This small molecule binds to this protein.
Small molecule (SMILES): CC(=O)N[C@H]1[C@H](O[C@H]2[C@H](O)[C@@H](NC(C)=O)CO[C@@H]2CO)O[C@H](CO)[C@@H](O)[C@@H]1O

Binding-site contacts:
Ligand atom C8 contacts residue ILE110 of chain 1.C at 4.2 Å (hydrophobic).
Ligand atom C8 contacts residue ASN112 of chain 1.C at 3.2 Å.
Ligand atom O7 contacts residue ASN112 of chain 1.C at 4.1 Å.
Ligand atom O7 contacts residue ILE110 of chain 1.C at 4.1 Å.
Ligand atom N2 contacts residue ARG109 of chain 1.C at 3.6 Å.
Ligand atom O7 contacts residue PRO111 of chain 1.C at 4.5 Å.
Ligand atom C1 contacts residue ASN112 of chain 1.C at 1.4 Å.
Ligand atom C2 contacts residue ASN112 of chain 1.C at 2.5 Å.
Ligand atom N2 contacts residue ASN112 of chain 1.C at 3.3 Å (h-bond).
Ligand atom C3 contacts residue ASN112 of chain 1.C at 3.8 Å.
Ligand atom O5 contacts residue ASN112 of chain 1.C at 2.3 Å (h-bond).
Ligand atom C8 contacts residue TYR80 of chain 1.C at 4.3 Å (hydrophobic).
Ligand atom C4 contacts residue ASN112 of chain 1.C at 4.3 Å.
Ligand atom C8 contacts residue ARG109 of chain 1.C at 3.4 Å.
Ligand atom C5 contacts residue ASN112 of chain 1.C at 3.6 Å.
Ligand atom O7 contacts residue ARG109 of chain 1.C at 3.8 Å.
Ligand atom C7 contacts residue ASN112 of chain 1.C at 3.5 Å.
Ligand atom C7 contacts residue ARG109 of chain 1.C at 3.6 Å.

Sequence of chain 1.C:
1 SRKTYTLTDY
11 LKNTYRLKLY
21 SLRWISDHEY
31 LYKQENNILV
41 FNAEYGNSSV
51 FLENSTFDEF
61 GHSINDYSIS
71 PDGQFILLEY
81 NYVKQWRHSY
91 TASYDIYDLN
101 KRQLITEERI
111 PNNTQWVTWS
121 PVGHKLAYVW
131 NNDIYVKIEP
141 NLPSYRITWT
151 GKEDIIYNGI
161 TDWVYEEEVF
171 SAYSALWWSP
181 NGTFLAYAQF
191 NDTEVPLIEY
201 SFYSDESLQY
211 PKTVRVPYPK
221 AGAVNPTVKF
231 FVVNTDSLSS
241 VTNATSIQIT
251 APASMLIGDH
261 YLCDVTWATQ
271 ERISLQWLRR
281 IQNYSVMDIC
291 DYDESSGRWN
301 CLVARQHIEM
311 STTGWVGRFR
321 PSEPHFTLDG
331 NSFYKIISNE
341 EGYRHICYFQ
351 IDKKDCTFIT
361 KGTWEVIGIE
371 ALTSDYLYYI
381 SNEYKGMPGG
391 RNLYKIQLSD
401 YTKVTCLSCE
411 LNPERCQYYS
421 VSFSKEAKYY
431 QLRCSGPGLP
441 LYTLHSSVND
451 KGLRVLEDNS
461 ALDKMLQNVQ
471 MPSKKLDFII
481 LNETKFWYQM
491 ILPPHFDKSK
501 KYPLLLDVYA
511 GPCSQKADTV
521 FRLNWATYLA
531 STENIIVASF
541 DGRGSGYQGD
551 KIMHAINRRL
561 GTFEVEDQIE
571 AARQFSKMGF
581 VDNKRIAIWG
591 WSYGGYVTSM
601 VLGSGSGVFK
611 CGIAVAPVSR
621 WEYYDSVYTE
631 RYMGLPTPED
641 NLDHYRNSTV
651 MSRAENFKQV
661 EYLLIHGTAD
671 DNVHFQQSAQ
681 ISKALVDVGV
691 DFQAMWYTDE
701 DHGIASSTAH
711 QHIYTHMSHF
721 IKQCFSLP